Sequence of chain 1.A:
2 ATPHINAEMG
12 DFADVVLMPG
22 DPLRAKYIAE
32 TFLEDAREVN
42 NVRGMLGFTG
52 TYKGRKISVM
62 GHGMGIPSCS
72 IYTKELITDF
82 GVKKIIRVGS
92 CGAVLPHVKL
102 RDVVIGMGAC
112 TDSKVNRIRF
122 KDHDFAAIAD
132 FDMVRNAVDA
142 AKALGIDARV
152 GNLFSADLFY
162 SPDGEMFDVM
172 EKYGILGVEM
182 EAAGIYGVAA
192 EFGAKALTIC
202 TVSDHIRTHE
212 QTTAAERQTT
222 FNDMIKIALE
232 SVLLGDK

A small-molecule ligand and the protein it binds are described below.
Small molecule (SMILES): O=c1[nH]cnc2c1ncn2[C@@H]1O[C@H](CO)[C@@H](O)[C@H]1O

Binding-site contacts:
Ligand atom C1' contacts residue SER91 of chain 2.A at 3.4 Å.
Ligand atom O5' contacts residue PHE160 of chain 2.A at 3.5 Å.
Ligand atom N1 contacts residue VAL179 of chain 2.A at 3.5 Å (h-bond).
Ligand atom C5' contacts residue HIS5 of chain 1.A at 3.7 Å.
Ligand atom C4' contacts residue ARG44 of chain 1.A at 3.7 Å.
Ligand atom C2' contacts residue MET181 of chain 2.A at 3.6 Å (hydrophobic).
Ligand atom N3 contacts residue MET181 of chain 2.A at 3.7 Å.
Ligand atom C6 contacts residue VAL179 of chain 2.A at 3.5 Å (hydrophobic).
Ligand atom O2' contacts residue ARG88 of chain 2.A at 2.9 Å (salt-bridge).
Ligand atom N9 contacts residue SER91 of chain 2.A at 3.4 Å (h-bond).
Ligand atom O6 contacts residue ASP205 of chain 2.A at 3.3 Å (salt-bridge).
Ligand atom N3 contacts residue VAL179 of chain 2.A at 3.5 Å (h-bond).
Ligand atom C5' contacts residue PHE160 of chain 2.A at 3.8 Å (hydrophobic).
Ligand atom C3' contacts residue GLU182 of chain 2.A at 3.4 Å.
Ligand atom C5' contacts residue MET65 of chain 2.A at 3.8 Å (hydrophobic).
Ligand atom C4' contacts residue PO41 of chain 2.D at 3.4 Å.
Ligand atom O3' contacts residue GLU182 of chain 2.A at 2.7 Å (salt-bridge).
Ligand atom C4 contacts residue VAL179 of chain 2.A at 3.5 Å (hydrophobic).
Ligand atom N7 contacts residue ASP205 of chain 2.A at 3.5 Å (salt-bridge).
Ligand atom O2' contacts residue GLU182 of chain 2.A at 2.5 Å (salt-bridge).
Ligand atom O4' contacts residue PO41 of chain 2.D at 3.0 Å (h-bond).
Ligand atom C1' contacts residue PO41 of chain 2.D at 3.3 Å.
Ligand atom C2' contacts residue GLU182 of chain 2.A at 3.7 Å.
Ligand atom C3' contacts residue PO41 of chain 2.D at 3.7 Å.
Ligand atom N7 contacts residue SER204 of chain 2.A at 3.8 Å.
Ligand atom C2' contacts residue PO41 of chain 2.D at 3.7 Å.
Ligand atom O3' contacts residue PO41 of chain 2.D at 2.8 Å (h-bond).
Ligand atom C2 contacts residue VAL179 of chain 2.A at 3.5 Å (hydrophobic).
Ligand atom O2' contacts residue PO41 of chain 2.D at 3.3 Å (h-bond).
Ligand atom C5 contacts residue VAL179 of chain 2.A at 3.5 Å (hydrophobic).
Ligand atom C8 contacts residue SER91 of chain 2.A at 3.2 Å.
Ligand atom C8 contacts residue CYS92 of chain 2.A at 3.7 Å (hydrophobic).
Ligand atom O2' contacts residue GLU180 of chain 2.A at 3.4 Å.
Ligand atom O5' contacts residue HIS5 of chain 1.A at 2.8 Å (h-bond).
Ligand atom O4' contacts residue ARG44 of chain 1.A at 3.8 Å.
Ligand atom O6 contacts residue GLY93 of chain 2.A at 3.6 Å.
Ligand atom N7 contacts residue GLY93 of chain 2.A at 3.8 Å.
Ligand atom N3 contacts residue GLU180 of chain 2.A at 3.5 Å.
Ligand atom N7 contacts residue CYS92 of chain 2.A at 3.6 Å.
Ligand atom O2' contacts residue MET181 of chain 2.A at 3.1 Å (h-bond).

Sequence of chain 2.A:
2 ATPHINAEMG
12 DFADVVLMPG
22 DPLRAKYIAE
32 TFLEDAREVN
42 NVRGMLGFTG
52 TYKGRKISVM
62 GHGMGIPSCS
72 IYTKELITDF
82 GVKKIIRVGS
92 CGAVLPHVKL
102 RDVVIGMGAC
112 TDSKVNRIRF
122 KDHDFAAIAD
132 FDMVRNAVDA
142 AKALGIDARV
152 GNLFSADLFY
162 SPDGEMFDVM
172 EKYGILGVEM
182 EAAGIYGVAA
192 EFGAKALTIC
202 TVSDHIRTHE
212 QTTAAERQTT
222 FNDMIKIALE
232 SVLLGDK